Sequence of chain 1.C:
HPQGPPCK

This small molecule binds to this protein.
Small molecule (SMILES): CCCCC(=O)O

Binding-site contacts:
Ligand atom C6 contacts residue CYS7 of chain 1.C at 1.8 Å (hydrophobic).
Ligand atom C3 contacts residue HIS1 of chain 1.C at 2.5 Å.
Ligand atom C2 contacts residue HIS1 of chain 1.C at 1.3 Å.
Ligand atom O1 contacts residue PRO2 of chain 1.C at 3.6 Å.
Ligand atom C4 contacts residue HIS1 of chain 1.C at 3.3 Å.
Ligand atom C2 contacts residue PRO2 of chain 1.C at 3.9 Å (hydrophobic).
Ligand atom C5 contacts residue HIS1 of chain 1.C at 4.4 Å.
Ligand atom C5 contacts residue CYS7 of chain 1.C at 2.9 Å (hydrophobic).
Ligand atom O1 contacts residue HIS1 of chain 1.C at 2.2 Å (h-bond).
Ligand atom C4 contacts residue CYS7 of chain 1.C at 3.4 Å (hydrophobic).